The protein below binds the small molecule below.
Small molecule (SMILES): O=C([O-])C(=O)[O-]

Binding-site contacts:
Ligand atom O3 contacts residue GLY211 of chain 1.B at 3.9 Å.
Ligand atom O3 contacts residue MG1 of chain 1.O at 2.1 Å.
Ligand atom O2 contacts residue MG1 of chain 1.O at 4.2 Å.
Ligand atom O2 contacts residue ARG87 of chain 1.B at 4.1 Å.
Ligand atom O4 contacts residue ASP212 of chain 1.B at 4.3 Å.
Ligand atom C2 contacts residue ALA209 of chain 1.B at 3.9 Å (hydrophobic).
Ligand atom C1 contacts residue ARG210 of chain 1.B at 4.5 Å.
Ligand atom C2 contacts residue THR244 of chain 1.B at 4.0 Å.
Ligand atom O3 contacts residue ASP212 of chain 1.B at 2.9 Å (salt-bridge).
Ligand atom C2 contacts residue MG1 of chain 1.O at 2.9 Å.
Ligand atom O1 contacts residue ARG210 of chain 1.B at 3.5 Å (salt-bridge).
Ligand atom O1 contacts residue GLY211 of chain 1.B at 2.9 Å (h-bond).
Ligand atom O4 contacts residue ARG87 of chain 1.B at 4.5 Å.
Ligand atom C2 contacts residue GLU188 of chain 1.B at 3.7 Å.
Ligand atom C1 contacts residue THR244 of chain 1.B at 3.5 Å.
Ligand atom C1 contacts residue ALA209 of chain 1.B at 3.5 Å (hydrophobic).
Ligand atom O4 contacts residue LYS186 of chain 1.B at 2.9 Å (salt-bridge).
Ligand atom C1 contacts residue MG1 of chain 1.O at 2.9 Å.
Ligand atom O4 contacts residue ALA209 of chain 1.B at 4.4 Å.
Ligand atom O2 contacts residue ALA243 of chain 1.B at 4.5 Å.
Ligand atom O4 contacts residue GLU188 of chain 1.B at 3.3 Å (salt-bridge).
Ligand atom O2 contacts residue LYS186 of chain 1.B at 3.8 Å.
Ligand atom O1 contacts residue GLU188 of chain 1.B at 4.5 Å.
Ligand atom O2 contacts residue THR244 of chain 1.B at 3.6 Å (h-bond).
Ligand atom O3 contacts residue ALA209 of chain 1.B at 3.9 Å.
Ligand atom O4 contacts residue MG1 of chain 1.O at 2.2 Å.
Ligand atom O2 contacts residue MET207 of chain 1.B at 4.3 Å.
Ligand atom C1 contacts residue GLU188 of chain 1.B at 3.5 Å.
Ligand atom O3 contacts residue GLU188 of chain 1.B at 2.7 Å (salt-bridge).
Ligand atom C1 contacts residue GLY211 of chain 1.B at 3.8 Å.
Ligand atom O1 contacts residue ALA209 of chain 1.B at 3.3 Å.
Ligand atom C1 contacts residue ASP212 of chain 1.B at 3.8 Å.
Ligand atom O1 contacts residue MG1 of chain 1.O at 4.1 Å.
Ligand atom O2 contacts residue MET276 of chain 1.B at 4.2 Å.
Ligand atom C2 contacts residue LYS186 of chain 1.B at 3.6 Å.
Ligand atom O2 contacts residue ALA209 of chain 1.B at 4.2 Å.
Ligand atom O1 contacts residue ASP212 of chain 1.B at 3.8 Å.
Ligand atom O1 contacts residue THR244 of chain 1.B at 2.6 Å (h-bond).

Sequence of chain 1.B:
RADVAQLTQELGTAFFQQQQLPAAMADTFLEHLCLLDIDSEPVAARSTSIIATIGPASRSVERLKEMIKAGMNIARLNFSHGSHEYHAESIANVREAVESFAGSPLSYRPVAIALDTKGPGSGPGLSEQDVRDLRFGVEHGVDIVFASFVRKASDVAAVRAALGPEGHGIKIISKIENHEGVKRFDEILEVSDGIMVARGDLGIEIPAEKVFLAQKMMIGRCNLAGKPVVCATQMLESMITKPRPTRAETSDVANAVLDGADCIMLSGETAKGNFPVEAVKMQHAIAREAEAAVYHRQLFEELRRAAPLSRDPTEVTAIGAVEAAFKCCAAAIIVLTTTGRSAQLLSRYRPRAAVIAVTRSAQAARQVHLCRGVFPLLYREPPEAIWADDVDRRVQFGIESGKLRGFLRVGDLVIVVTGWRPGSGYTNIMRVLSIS